Sequence of chain 1.D:
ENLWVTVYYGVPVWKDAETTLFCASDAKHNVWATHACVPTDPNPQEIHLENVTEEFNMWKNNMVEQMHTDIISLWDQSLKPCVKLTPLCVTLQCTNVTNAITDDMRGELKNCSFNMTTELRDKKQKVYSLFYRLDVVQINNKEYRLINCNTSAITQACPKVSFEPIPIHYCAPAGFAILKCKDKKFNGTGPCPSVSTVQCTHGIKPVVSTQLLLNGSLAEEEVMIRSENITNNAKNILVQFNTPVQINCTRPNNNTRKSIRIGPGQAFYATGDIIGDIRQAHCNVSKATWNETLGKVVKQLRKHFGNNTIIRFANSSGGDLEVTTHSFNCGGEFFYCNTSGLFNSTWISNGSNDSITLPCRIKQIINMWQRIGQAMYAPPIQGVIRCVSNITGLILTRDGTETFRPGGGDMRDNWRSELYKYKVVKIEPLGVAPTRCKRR

Binding-site contacts:
Ligand atom C8 contacts residue ASN301 of chain 1.D at 3.7 Å.
Ligand atom C1 contacts residue ARG412 of chain 1.D at 4.0 Å.
Ligand atom C6 contacts residue ARG412 of chain 1.D at 3.8 Å.
Ligand atom C5 contacts residue ARG412 of chain 1.D at 4.0 Å.
Ligand atom C8 contacts residue GLN263 of chain 1.D at 4.1 Å.
Ligand atom C8 contacts residue SER381 of chain 1.D at 4.0 Å.
Ligand atom O7 contacts residue ASN301 of chain 1.D at 3.8 Å.
Ligand atom N2 contacts residue GLN263 of chain 1.D at 4.3 Å.
Ligand atom C5 contacts residue ASN265 of chain 1.D at 3.6 Å.
Ligand atom O6 contacts residue ARG412 of chain 1.D at 3.1 Å (salt-bridge).
Ligand atom C8 contacts residue SER303 of chain 1.D at 3.2 Å.
Ligand atom C3 contacts residue GLN263 of chain 1.D at 3.9 Å.
Ligand atom C1 contacts residue ASN265 of chain 1.D at 1.4 Å.
Ligand atom O5 contacts residue ASN265 of chain 1.D at 2.3 Å (h-bond).
Ligand atom C2 contacts residue ASN265 of chain 1.D at 2.5 Å.
Ligand atom C2 contacts residue GLN263 of chain 1.D at 4.3 Å.
Ligand atom C4 contacts residue ASN265 of chain 1.D at 4.2 Å.
Ligand atom C1 contacts residue GLN263 of chain 1.D at 3.9 Å.
Ligand atom C8 contacts residue VAL302 of chain 1.D at 3.4 Å (hydrophobic).
Ligand atom O7 contacts residue ASN265 of chain 1.D at 3.0 Å (h-bond).
Ligand atom C8 contacts residue ASN379 of chain 1.D at 4.3 Å.
Ligand atom C7 contacts residue ASN265 of chain 1.D at 3.2 Å.
Ligand atom C7 contacts residue ASN301 of chain 1.D at 4.3 Å.
Ligand atom O5 contacts residue ARG412 of chain 1.D at 3.0 Å (salt-bridge).
Ligand atom O4 contacts residue GLN263 of chain 1.D at 4.3 Å.
Ligand atom C5 contacts residue GLN263 of chain 1.D at 4.1 Å.
Ligand atom C3 contacts residue ASN265 of chain 1.D at 3.8 Å.
Ligand atom N2 contacts residue ASN265 of chain 1.D at 3.0 Å (h-bond).
Ligand atom C8 contacts residue ASN265 of chain 1.D at 4.4 Å.
Ligand atom C4 contacts residue GLN263 of chain 1.D at 4.4 Å.
Ligand atom O6 contacts residue VAL414 of chain 1.D at 3.8 Å.

This small molecule binds to this protein.
Small molecule (SMILES): CC(=O)N[C@H]1[C@H](O[C@H]2[C@H](O)[C@@H](NC(C)=O)CO[C@@H]2CO)O[C@H](CO)[C@@H](O)[C@@H]1O